Sequence of chain 1.G:
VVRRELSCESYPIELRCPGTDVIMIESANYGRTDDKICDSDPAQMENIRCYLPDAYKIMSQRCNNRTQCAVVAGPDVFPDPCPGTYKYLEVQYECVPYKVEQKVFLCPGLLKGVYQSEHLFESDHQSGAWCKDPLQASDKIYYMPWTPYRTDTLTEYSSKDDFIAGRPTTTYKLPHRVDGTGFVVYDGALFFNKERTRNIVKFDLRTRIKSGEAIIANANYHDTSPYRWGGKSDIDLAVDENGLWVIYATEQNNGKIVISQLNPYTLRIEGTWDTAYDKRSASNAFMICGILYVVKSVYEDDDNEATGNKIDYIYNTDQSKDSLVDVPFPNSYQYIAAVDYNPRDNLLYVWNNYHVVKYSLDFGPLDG

The protein below binds the small molecule below.
Small molecule (SMILES): CC(=O)N[C@@H]1[C@@H](O)[C@H](O)[C@@H](CO)O[C@H]1O

Binding-site contacts:
Ligand atom O7 contacts residue ASN72 of chain 1.G at 3.8 Å.
Ligand atom N2 contacts residue ASN72 of chain 1.G at 2.9 Å (h-bond).
Ligand atom C7 contacts residue VAL107 of chain 1.G at 4.4 Å (hydrophobic).
Ligand atom O3 contacts residue GLU108 of chain 1.G at 3.6 Å (salt-bridge).
Ligand atom O6 contacts residue ASN71 of chain 1.G at 4.3 Å.
Ligand atom C2 contacts residue VAL107 of chain 1.G at 4.0 Å (hydrophobic).
Ligand atom O5 contacts residue ASN72 of chain 1.G at 2.3 Å (h-bond).
Ligand atom C4 contacts residue ASN72 of chain 1.G at 4.2 Å.
Ligand atom C1 contacts residue ASN71 of chain 1.G at 4.3 Å.
Ligand atom C3 contacts residue ASN72 of chain 1.G at 3.8 Å.
Ligand atom C5 contacts residue ASN71 of chain 1.G at 4.1 Å.
Ligand atom O6 contacts residue MET31 of chain 1.G at 4.3 Å.
Ligand atom C7 contacts residue ASN72 of chain 1.G at 3.5 Å.
Ligand atom N2 contacts residue VAL107 of chain 1.G at 3.4 Å.
Ligand atom C5 contacts residue ASN72 of chain 1.G at 3.6 Å.
Ligand atom C1 contacts residue ASN72 of chain 1.G at 1.4 Å.
Ligand atom C8 contacts residue VAL107 of chain 1.G at 4.5 Å (hydrophobic).
Ligand atom C8 contacts residue PHE112 of chain 1.G at 3.5 Å (hydrophobic).
Ligand atom C2 contacts residue ASN72 of chain 1.G at 2.5 Å.
Ligand atom C6 contacts residue ASN71 of chain 1.G at 3.2 Å.
Ligand atom O5 contacts residue ASN71 of chain 1.G at 3.5 Å.